Sequence of chain 2.A:
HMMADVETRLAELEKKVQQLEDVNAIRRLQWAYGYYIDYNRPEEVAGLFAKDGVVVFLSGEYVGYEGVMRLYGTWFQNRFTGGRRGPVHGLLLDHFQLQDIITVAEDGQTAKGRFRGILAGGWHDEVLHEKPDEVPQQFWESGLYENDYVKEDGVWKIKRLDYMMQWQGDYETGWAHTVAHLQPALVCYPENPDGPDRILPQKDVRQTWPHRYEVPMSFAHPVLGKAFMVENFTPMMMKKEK

The protein below binds the small molecule below.
Small molecule (SMILES): COc1cc([C@@H](O)[C@H](CO)c2ccc(O)c(OC)c2)ccc1O

Binding-site contacts:
Ligand atom C12 contacts residue LHX1 of chain 2.F at 0.4 Å.
Ligand atom C16 contacts residue TYR164 of chain 2.A at 3.4 Å (hydrophobic).
Ligand atom C6 contacts residue LHX1 of chain 2.F at 1.1 Å.
Ligand atom O2 contacts residue LHX1 of chain 2.F at 0.9 Å.
Ligand atom O3 contacts residue LHX1 of chain 2.F at 1.2 Å.
Ligand atom O2 contacts residue GLU160 of chain 2.A at 2.1 Å (salt-bridge).
Ligand atom O5 contacts residue LHX1 of chain 2.F at 0.4 Å (h-bond).
Ligand atom O1 contacts residue LHX1 of chain 2.F at 0.9 Å (h-bond).
Ligand atom O1 contacts residue TYR91 of chain 2.A at 3.1 Å (h-bond).
Ligand atom C17 contacts residue LHX1 of chain 2.F at 0.3 Å.
Ligand atom O6 contacts residue TYR164 of chain 2.A at 2.4 Å (h-bond).
Ligand atom C17 contacts residue TYR164 of chain 2.A at 3.3 Å (hydrophobic).
Ligand atom C1 contacts residue TYR91 of chain 2.A at 3.2 Å (hydrophobic).
Ligand atom O6 contacts residue TYR52 of chain 2.A at 2.5 Å (h-bond).
Ligand atom O6 contacts residue LHX1 of chain 2.F at 0.3 Å (h-bond).
Ligand atom C3 contacts residue LHX1 of chain 2.F at 0.6 Å.
Ligand atom C1 contacts residue LHX1 of chain 2.F at 0.5 Å.
Ligand atom C7 contacts residue LHX1 of chain 2.F at 0.6 Å.
Ligand atom C15 contacts residue LHX1 of chain 2.F at 0.5 Å.
Ligand atom O3 contacts residue HIS114 of chain 2.A at 2.7 Å (h-bond).
Ligand atom O5 contacts residue ARG98 of chain 2.A at 2.6 Å (salt-bridge).
Ligand atom C1 contacts residue PHE76 of chain 2.A at 3.4 Å (hydrophobic).
Ligand atom C14 contacts residue LHX1 of chain 2.F at 0.6 Å.
Ligand atom C8 contacts residue LHX1 of chain 2.F at 0.8 Å.
Ligand atom C9 contacts residue LHX1 of chain 2.F at 0.7 Å.
Ligand atom O4 contacts residue LHX1 of chain 2.F at 0.4 Å (h-bond).
Ligand atom C10 contacts residue LHX1 of chain 2.F at 0.6 Å.
Ligand atom C9 contacts residue GLU160 of chain 2.A at 3.3 Å.
Ligand atom C13 contacts residue LHX1 of chain 2.F at 0.7 Å.
Ligand atom C4 contacts residue LHX1 of chain 2.F at 0.5 Å.
Ligand atom C13 contacts residue ARG98 of chain 2.A at 3.2 Å.
Ligand atom C17 contacts residue TYR52 of chain 2.A at 3.3 Å (hydrophobic).
Ligand atom C11 contacts residue LHX1 of chain 2.F at 0.3 Å.
Ligand atom C11 contacts residue HIS200 of chain 2.A at 3.3 Å.
Ligand atom O1 contacts residue TYR52 of chain 2.A at 2.8 Å (h-bond).
Ligand atom C2 contacts residue LHX1 of chain 2.F at 0.5 Å.
Ligand atom C16 contacts residue LHX1 of chain 2.F at 0.3 Å.
Ligand atom C7 contacts residue HIS114 of chain 2.A at 3.1 Å.
Ligand atom C5 contacts residue LHX1 of chain 2.F at 0.6 Å.
Ligand atom O4 contacts residue HIS200 of chain 2.A at 2.3 Å (h-bond).